Sequence of chain 1.A:
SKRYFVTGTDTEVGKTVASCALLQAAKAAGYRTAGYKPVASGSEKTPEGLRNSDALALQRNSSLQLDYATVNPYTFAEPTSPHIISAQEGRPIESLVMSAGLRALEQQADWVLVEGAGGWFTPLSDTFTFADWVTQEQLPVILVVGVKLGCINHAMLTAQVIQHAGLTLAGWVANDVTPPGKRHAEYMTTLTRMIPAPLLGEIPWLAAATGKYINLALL

Sequence of chain 2.A:
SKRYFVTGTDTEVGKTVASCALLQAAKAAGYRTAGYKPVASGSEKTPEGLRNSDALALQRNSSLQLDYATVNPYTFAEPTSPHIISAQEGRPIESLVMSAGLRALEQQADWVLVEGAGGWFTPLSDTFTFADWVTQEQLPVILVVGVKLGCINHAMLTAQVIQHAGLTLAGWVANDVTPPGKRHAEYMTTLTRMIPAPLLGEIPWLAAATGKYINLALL

Binding-site contacts:
Ligand atom C4 contacts residue THR80 of chain 2.A at 4.0 Å.
Ligand atom C5 contacts residue GLY118 of chain 2.A at 4.1 Å.
Ligand atom C8 contacts residue SER81 of chain 2.A at 4.0 Å.
Ligand atom C1' contacts residue LEU149 of chain 1.A at 4.1 Å (hydrophobic).
Ligand atom C5 contacts residue THR11 of chain 2.A at 4.1 Å.
Ligand atom O3 contacts residue LEU149 of chain 1.A at 4.1 Å.
Ligand atom C8 contacts residue TYR187 of chain 1.A at 3.4 Å (hydrophobic).
Ligand atom O4 contacts residue CYS151 of chain 1.A at 4.1 Å.
Ligand atom O1 contacts residue LYS37 of chain 2.A at 3.5 Å (salt-bridge).
Ligand atom O2 contacts residue ALA40 of chain 2.A at 3.4 Å.
Ligand atom C6 contacts residue SER81 of chain 2.A at 4.0 Å.
Ligand atom C1 contacts residue LYS37 of chain 2.A at 4.0 Å.
Ligand atom O1 contacts residue GLY118 of chain 2.A at 3.9 Å.
Ligand atom C2' contacts residue THR80 of chain 2.A at 4.0 Å.
Ligand atom O4 contacts residue ILE152 of chain 1.A at 3.4 Å (h-bond).
Ligand atom O3 contacts residue GLY150 of chain 1.A at 2.9 Å (h-bond).
Ligand atom C9 contacts residue ASN153 of chain 1.A at 4.0 Å.
Ligand atom O4 contacts residue ASN153 of chain 1.A at 2.9 Å (h-bond).
Ligand atom O2 contacts residue LYS37 of chain 2.A at 3.5 Å.
Ligand atom C7 contacts residue GLY150 of chain 1.A at 3.9 Å.
Ligand atom C2' contacts residue LEU149 of chain 1.A at 4.1 Å (hydrophobic).
Ligand atom C9 contacts residue TYR187 of chain 1.A at 3.4 Å (hydrophobic).
Ligand atom C7 contacts residue TYR187 of chain 1.A at 3.8 Å (hydrophobic).
Ligand atom C9 contacts residue GLY150 of chain 1.A at 3.5 Å.
Ligand atom C2 contacts residue SER41 of chain 2.A at 3.2 Å.
Ligand atom O3 contacts residue ILE152 of chain 1.A at 3.2 Å (h-bond).
Ligand atom C4 contacts residue SER41 of chain 2.A at 4.1 Å.
Ligand atom C1 contacts residue ALA117 of chain 2.A at 3.9 Å (hydrophobic).
Ligand atom C2' contacts residue PRO79 of chain 2.A at 3.5 Å (hydrophobic).
Ligand atom C9 contacts residue CYS151 of chain 1.A at 4.1 Å (hydrophobic).
Ligand atom C4 contacts residue GLY118 of chain 2.A at 4.2 Å.
Ligand atom O1 contacts residue ALA117 of chain 2.A at 3.9 Å.
Ligand atom C1 contacts residue SER41 of chain 2.A at 3.8 Å.
Ligand atom C9 contacts residue ILE152 of chain 1.A at 3.6 Å (hydrophobic).
Ligand atom O3 contacts residue CYS151 of chain 1.A at 3.4 Å (h-bond).
Ligand atom O2 contacts residue ALA117 of chain 2.A at 4.1 Å.
Ligand atom C2' contacts residue SER41 of chain 2.A at 3.8 Å.
Ligand atom O4 contacts residue GLY150 of chain 1.A at 3.5 Å.
Ligand atom O3 contacts residue TYR187 of chain 1.A at 2.6 Å (h-bond).
Ligand atom O2 contacts residue SER41 of chain 2.A at 3.2 Å (h-bond).

The protein below binds the small molecule below.
Small molecule (SMILES): C[C@H](N)[C@@H](CCCCCC(=O)O)CC(=O)O